Sequence of chain 1.A:
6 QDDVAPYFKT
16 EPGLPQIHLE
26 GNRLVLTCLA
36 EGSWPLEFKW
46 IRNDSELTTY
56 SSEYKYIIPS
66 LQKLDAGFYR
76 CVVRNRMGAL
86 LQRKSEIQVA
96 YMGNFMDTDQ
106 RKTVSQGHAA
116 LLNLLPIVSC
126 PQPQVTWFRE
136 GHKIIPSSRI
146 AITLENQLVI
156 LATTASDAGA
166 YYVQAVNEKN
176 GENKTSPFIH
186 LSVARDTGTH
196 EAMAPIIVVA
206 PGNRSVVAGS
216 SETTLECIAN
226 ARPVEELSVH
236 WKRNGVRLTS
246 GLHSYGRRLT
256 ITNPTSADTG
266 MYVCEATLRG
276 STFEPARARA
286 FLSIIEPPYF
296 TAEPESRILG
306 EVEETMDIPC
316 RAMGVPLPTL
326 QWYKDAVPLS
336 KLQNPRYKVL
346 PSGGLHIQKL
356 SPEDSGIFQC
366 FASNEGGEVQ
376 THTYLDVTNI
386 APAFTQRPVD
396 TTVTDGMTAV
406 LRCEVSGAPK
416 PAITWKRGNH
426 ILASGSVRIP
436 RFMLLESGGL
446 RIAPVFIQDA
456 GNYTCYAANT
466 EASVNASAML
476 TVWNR

Binding-site contacts:
Ligand atom C8 contacts residue ASN208 of chain 1.A at 4.4 Å.
Ligand atom C5 contacts residue PHE286 of chain 1.A at 4.0 Å (hydrophobic).
Ligand atom O5 contacts residue ASN208 of chain 1.A at 2.3 Å (h-bond).
Ligand atom C5 contacts residue ASN208 of chain 1.A at 3.8 Å.
Ligand atom C2 contacts residue ASN208 of chain 1.A at 2.5 Å.
Ligand atom C1 contacts residue ASN208 of chain 1.A at 1.4 Å.
Ligand atom C6 contacts residue ARG209 of chain 1.A at 3.9 Å.
Ligand atom C5 contacts residue ASN208 of chain 1.A at 3.6 Å.
Ligand atom O5 contacts residue PHE286 of chain 1.A at 3.8 Å.
Ligand atom C6 contacts residue LEU287 of chain 1.A at 4.3 Å (hydrophobic).
Ligand atom C1 contacts residue PHE286 of chain 1.A at 3.5 Å (hydrophobic).
Ligand atom O7 contacts residue ASN208 of chain 1.A at 3.2 Å (h-bond).
Ligand atom C4 contacts residue ASN208 of chain 1.A at 4.2 Å.
Ligand atom C2 contacts residue PHE286 of chain 1.A at 4.5 Å (hydrophobic).
Ligand atom C3 contacts residue ASN208 of chain 1.A at 3.8 Å.
Ligand atom C4 contacts residue SER288 of chain 1.A at 3.6 Å.
Ligand atom N2 contacts residue ASN208 of chain 1.A at 3.0 Å (h-bond).
Ligand atom O5 contacts residue SER288 of chain 1.A at 4.3 Å.
Ligand atom C6 contacts residue ASN208 of chain 1.A at 4.1 Å.
Ligand atom C7 contacts residue ASN208 of chain 1.A at 3.4 Å.
Ligand atom O4 contacts residue SER288 of chain 1.A at 2.5 Å (h-bond).
Ligand atom O4 contacts residue SER210 of chain 1.A at 4.2 Å.
Ligand atom C5 contacts residue PHE286 of chain 1.A at 4.4 Å (hydrophobic).
Ligand atom C6 contacts residue SER288 of chain 1.A at 3.3 Å.
Ligand atom O5 contacts residue PHE286 of chain 1.A at 4.3 Å.
Ligand atom C6 contacts residue PHE286 of chain 1.A at 3.2 Å (hydrophobic).
Ligand atom C5 contacts residue SER288 of chain 1.A at 3.9 Å.

A small-molecule ligand and the protein it binds are described below.
Small molecule (SMILES): CC(=O)N[C@H]1CO[C@H](CO[C@@H]2O[C@@H](C)[C@@H](O)[C@@H](O)[C@@H]2O)[C@@H](O)[C@@H]1O